Binding-site contacts:
Ligand atom C7 contacts residue GLY116 of chain 1.B at 3.8 Å.
Ligand atom C22 contacts residue TYR110 of chain 1.B at 3.6 Å (hydrophobic).
Ligand atom C13 contacts residue MET40 of chain 1.B at 3.6 Å (hydrophobic).
Ligand atom C22 contacts residue ASP177 of chain 1.B at 3.8 Å.
Ligand atom C10 contacts residue MET113 of chain 1.B at 3.5 Å (hydrophobic).
Ligand atom C6 contacts residue LEU166 of chain 1.B at 3.5 Å (hydrophobic).
Ligand atom C7 contacts residue MET113 of chain 1.B at 3.2 Å (hydrophobic).
Ligand atom C15 contacts residue ARG121 of chain 1.B at 3.8 Å.
Ligand atom N30 contacts residue MET113 of chain 1.B at 2.7 Å (h-bond).
Ligand atom C7 contacts residue TYR112 of chain 1.B at 3.8 Å (hydrophobic).
Ligand atom C15 contacts residue PRO114 of chain 1.B at 3.3 Å (hydrophobic).
Ligand atom C2 contacts residue TYR110 of chain 1.B at 3.6 Å (hydrophobic).
Ligand atom C13 contacts residue GLY41 of chain 1.B at 3.7 Å.
Ligand atom C7 contacts residue MET40 of chain 1.B at 3.8 Å (hydrophobic).
Ligand atom C5 contacts residue LEU166 of chain 1.B at 3.7 Å (hydrophobic).
Ligand atom C23 contacts residue LYS61 of chain 1.B at 3.7 Å.
Ligand atom C4 contacts residue TYR112 of chain 1.B at 3.6 Å (hydrophobic).
Ligand atom C21 contacts residue ASP126 of chain 1.B at 3.8 Å.
Ligand atom C1 contacts residue MET113 of chain 1.B at 3.8 Å (hydrophobic).
Ligand atom C4 contacts residue GLY116 of chain 1.B at 3.6 Å.
Ligand atom C3 contacts residue MET40 of chain 1.B at 3.8 Å (hydrophobic).
Ligand atom N30 contacts residue TYR112 of chain 1.B at 3.5 Å.
Ligand atom C23 contacts residue TYR110 of chain 1.B at 3.6 Å (hydrophobic).
Ligand atom C1 contacts residue LEU166 of chain 1.B at 3.7 Å (hydrophobic).
Ligand atom N31 contacts residue TYR110 of chain 1.B at 3.7 Å.
Ligand atom C5 contacts residue ALA59 of chain 1.B at 3.6 Å (hydrophobic).
Ligand atom C4 contacts residue MET113 of chain 1.B at 3.1 Å (hydrophobic).
Ligand atom O32 contacts residue SER176 of chain 1.B at 3.3 Å.
Ligand atom C1 contacts residue VAL111 of chain 1.B at 3.5 Å (hydrophobic).
Ligand atom C2 contacts residue LEU166 of chain 1.B at 3.6 Å (hydrophobic).
Ligand atom C21 contacts residue THR128 of chain 1.B at 3.7 Å.
Ligand atom C8 contacts residue LEU166 of chain 1.B at 3.4 Å (hydrophobic).
Ligand atom C15 contacts residue GLY116 of chain 1.B at 3.8 Å.
Ligand atom N25 contacts residue LEU166 of chain 1.B at 3.4 Å.
Ligand atom C17 contacts residue ARG121 of chain 1.B at 3.7 Å.
Ligand atom C23 contacts residue VAL48 of chain 1.B at 3.8 Å (hydrophobic).
Ligand atom C1 contacts residue ALA59 of chain 1.B at 3.5 Å (hydrophobic).
Ligand atom C22 contacts residue LYS61 of chain 1.B at 3.8 Å.
Ligand atom C4 contacts residue PRO114 of chain 1.B at 3.8 Å (hydrophobic).
Ligand atom N26 contacts residue MET113 of chain 1.B at 3.1 Å (h-bond).

Sequence of chain 1.B:
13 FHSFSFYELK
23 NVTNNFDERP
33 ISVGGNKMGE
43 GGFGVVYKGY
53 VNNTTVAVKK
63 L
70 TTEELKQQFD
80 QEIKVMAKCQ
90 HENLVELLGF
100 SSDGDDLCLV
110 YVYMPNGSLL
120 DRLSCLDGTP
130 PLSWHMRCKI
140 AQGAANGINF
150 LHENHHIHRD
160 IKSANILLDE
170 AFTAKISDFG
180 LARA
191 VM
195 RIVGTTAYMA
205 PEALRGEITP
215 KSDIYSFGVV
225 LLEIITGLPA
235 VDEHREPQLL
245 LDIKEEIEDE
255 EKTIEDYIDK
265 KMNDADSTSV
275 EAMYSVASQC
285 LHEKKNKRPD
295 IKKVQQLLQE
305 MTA

The small molecule below binds the protein below.
Small molecule (SMILES): CN1CCC(n2cc(Nc3nc(OC4(C)CC4)c4nc(C(=O)N(C)C)ccc4n3)cn2)CC1